The protein below binds the small molecule below.
Small molecule (SMILES): O=C(NCc1cccc(-n2ncc(-c3cc4cnccc4[nH]3)c2O)c1)[C@@H](O)Cc1ccccc1

Sequence of chain 1.B:
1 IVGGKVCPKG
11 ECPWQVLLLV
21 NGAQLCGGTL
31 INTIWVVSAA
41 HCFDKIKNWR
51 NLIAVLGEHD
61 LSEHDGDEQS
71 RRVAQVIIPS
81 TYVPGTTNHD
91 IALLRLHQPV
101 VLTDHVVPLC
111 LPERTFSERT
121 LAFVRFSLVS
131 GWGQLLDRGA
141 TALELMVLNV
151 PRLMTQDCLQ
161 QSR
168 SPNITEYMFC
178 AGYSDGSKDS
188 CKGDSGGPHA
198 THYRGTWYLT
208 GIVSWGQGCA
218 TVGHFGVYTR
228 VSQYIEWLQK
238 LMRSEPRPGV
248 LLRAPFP

Binding-site contacts:
Ligand atom N18 contacts residue SER187 of chain 1.B at 3.2 Å (h-bond).
Ligand atom C23 contacts residue GLY215 of chain 1.B at 3.5 Å.
Ligand atom C21 contacts residue SER211 of chain 1.B at 3.7 Å.
Ligand atom C34 contacts residue HIS41 of chain 1.B at 3.4 Å.
Ligand atom C22 contacts residue HIS41 of chain 1.B at 3.6 Å.
Ligand atom C11 contacts residue CYS188 of chain 1.B at 3.7 Å (hydrophobic).
Ligand atom C20 contacts residue HIS41 of chain 1.B at 3.3 Å.
Ligand atom N18 contacts residue GLY213 of chain 1.B at 3.6 Å.
Ligand atom C21 contacts residue SER192 of chain 1.B at 3.5 Å.
Ligand atom C7 contacts residue LYS189 of chain 1.B at 3.7 Å.
Ligand atom O25 contacts residue ASP44 of chain 1.B at 2.6 Å (salt-bridge).
Ligand atom C1 contacts residue LYS189 of chain 1.B at 3.7 Å.
Ligand atom N18 contacts residue TRP212 of chain 1.B at 3.8 Å.
Ligand atom C11 contacts residue SER211 of chain 1.B at 3.7 Å.
Ligand atom O16 contacts residue HIS41 of chain 1.B at 2.7 Å (h-bond).
Ligand atom C23 contacts residue GLY213 of chain 1.B at 3.6 Å.
Ligand atom C23 contacts residue CYS216 of chain 1.B at 3.8 Å (hydrophobic).
Ligand atom O17 contacts residue LYS45 of chain 1.B at 3.2 Å (salt-bridge).
Ligand atom C2 contacts residue HIS41 of chain 1.B at 3.5 Å.
Ligand atom C15 contacts residue HIS41 of chain 1.B at 3.8 Å.
Ligand atom O25 contacts residue TYR82 of chain 1.B at 3.7 Å.
Ligand atom N5 contacts residue LYS189 of chain 1.B at 3.7 Å.
Ligand atom C28 contacts residue LEU25 of chain 1.B at 3.7 Å (hydrophobic).
Ligand atom C33 contacts residue HIS41 of chain 1.B at 3.7 Å.
Ligand atom N6 contacts residue SER192 of chain 1.B at 2.9 Å (h-bond).
Ligand atom N6 contacts residue LYS189 of chain 1.B at 3.8 Å.
Ligand atom N13 contacts residue ASP44 of chain 1.B at 3.7 Å.
Ligand atom N13 contacts residue HIS41 of chain 1.B at 2.8 Å (h-bond).
Ligand atom C14 contacts residue ASP44 of chain 1.B at 3.3 Å.
Ligand atom C11 contacts residue SER192 of chain 1.B at 3.4 Å.
Ligand atom C4 contacts residue LYS189 of chain 1.B at 3.6 Å.
Ligand atom C27 contacts residue TRP212 of chain 1.B at 3.8 Å (hydrophobic).
Ligand atom C27 contacts residue SER187 of chain 1.B at 3.3 Å.
Ligand atom C30 contacts residue THR86 of chain 1.B at 3.7 Å.
Ligand atom C32 contacts residue HIS41 of chain 1.B at 3.2 Å.
Ligand atom C30 contacts residue HIS41 of chain 1.B at 3.6 Å.
Ligand atom N6 contacts residue SER211 of chain 1.B at 3.6 Å.
Ligand atom O16 contacts residue SER192 of chain 1.B at 3.0 Å (h-bond).
Ligand atom C28 contacts residue CYS26 of chain 1.B at 3.7 Å (hydrophobic).
Ligand atom O25 contacts residue HIS41 of chain 1.B at 3.4 Å.